Sequence of chain 1.A:
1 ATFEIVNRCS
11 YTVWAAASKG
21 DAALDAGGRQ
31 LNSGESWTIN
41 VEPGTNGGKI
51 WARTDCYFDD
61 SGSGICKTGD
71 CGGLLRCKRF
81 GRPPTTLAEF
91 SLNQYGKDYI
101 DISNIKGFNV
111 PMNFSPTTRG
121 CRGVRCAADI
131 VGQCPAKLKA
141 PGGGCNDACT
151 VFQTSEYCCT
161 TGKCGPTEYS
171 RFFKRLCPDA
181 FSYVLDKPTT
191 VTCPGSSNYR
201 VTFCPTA

Binding-site contacts:
Ligand atom C7 contacts residue IKX1 of chain 1.D at 3.7 Å.
Ligand atom C7 contacts residue EU31 of chain 1.E at 3.5 Å.
Ligand atom O2 contacts residue ARG79 of chain 1.A at 4.0 Å.
Ligand atom C2 contacts residue IKX1 of chain 1.D at 3.7 Å.
Ligand atom C6 contacts residue EU31 of chain 1.E at 3.6 Å.
Ligand atom O1 contacts residue ARG79 of chain 1.A at 3.6 Å.
Ligand atom C7 contacts residue IKX1 of chain 1.C at 3.8 Å.
Ligand atom C4 contacts residue ARG79 of chain 1.A at 3.7 Å.
Ligand atom N4 contacts residue LYS19 of chain 1.A at 4.0 Å.
Ligand atom O2 contacts residue IKX1 of chain 1.C at 3.2 Å (h-bond).
Ligand atom C2 contacts residue EU31 of chain 1.E at 3.7 Å.
Ligand atom C1 contacts residue IKX1 of chain 1.C at 3.8 Å.
Ligand atom O3 contacts residue IKX1 of chain 1.D at 3.1 Å (h-bond).
Ligand atom O2 contacts residue IKX1 of chain 1.D at 3.4 Å (h-bond).
Ligand atom C8 contacts residue ASP21 of chain 1.A at 4.0 Å.
Ligand atom O2 contacts residue EU31 of chain 1.E at 2.7 Å.
Ligand atom C2 contacts residue ARG79 of chain 1.A at 3.9 Å.
Ligand atom C1 contacts residue IKX1 of chain 1.D at 3.9 Å.
Ligand atom C8 contacts residue GLY20 of chain 1.A at 3.8 Å.
Ligand atom C10 contacts residue ASP21 of chain 1.A at 3.9 Å.
Ligand atom C2 contacts residue IKX1 of chain 1.C at 3.7 Å.
Ligand atom N3 contacts residue GLY20 of chain 1.A at 3.6 Å.
Ligand atom N3 contacts residue PHE80 of chain 1.A at 3.8 Å.
Ligand atom O3 contacts residue IKX1 of chain 1.C at 3.4 Å (h-bond).
Ligand atom N2 contacts residue GLY20 of chain 1.A at 3.4 Å (h-bond).
Ligand atom C1 contacts residue EU31 of chain 1.E at 3.5 Å.
Ligand atom C4 contacts residue GLY20 of chain 1.A at 3.5 Å.
Ligand atom N1 contacts residue IKX1 of chain 1.C at 3.1 Å (h-bond).
Ligand atom C9 contacts residue GLY20 of chain 1.A at 3.9 Å.
Ligand atom N1 contacts residue IKX1 of chain 1.D at 3.1 Å (h-bond).
Ligand atom N4 contacts residue GLY20 of chain 1.A at 3.6 Å.
Ligand atom N1 contacts residue EU31 of chain 1.E at 2.8 Å.
Ligand atom C1 contacts residue ARG79 of chain 1.A at 3.8 Å.
Ligand atom O1 contacts residue PHE80 of chain 1.A at 3.1 Å (h-bond).
Ligand atom O3 contacts residue EU31 of chain 1.E at 2.7 Å.
Ligand atom C6 contacts residue IKX1 of chain 1.C at 3.7 Å.
Ligand atom N4 contacts residue PHE80 of chain 1.A at 3.9 Å.
Ligand atom C6 contacts residue IKX1 of chain 1.D at 3.6 Å.
Ligand atom C3 contacts residue GLY20 of chain 1.A at 3.4 Å.
Ligand atom C5 contacts residue ARG79 of chain 1.A at 3.7 Å.

This protein binds this small molecule.
Small molecule (SMILES): O=C(O)c1cc(N2C=C(CCO)NN2)cc(C(=O)O)n1